The protein below binds the small molecule below.
Small molecule (SMILES): CC(=O)N[C@@H]1[C@@H](O)[C@H](O)[C@@H](CO)O[C@H]1O

Sequence of chain 1.A:
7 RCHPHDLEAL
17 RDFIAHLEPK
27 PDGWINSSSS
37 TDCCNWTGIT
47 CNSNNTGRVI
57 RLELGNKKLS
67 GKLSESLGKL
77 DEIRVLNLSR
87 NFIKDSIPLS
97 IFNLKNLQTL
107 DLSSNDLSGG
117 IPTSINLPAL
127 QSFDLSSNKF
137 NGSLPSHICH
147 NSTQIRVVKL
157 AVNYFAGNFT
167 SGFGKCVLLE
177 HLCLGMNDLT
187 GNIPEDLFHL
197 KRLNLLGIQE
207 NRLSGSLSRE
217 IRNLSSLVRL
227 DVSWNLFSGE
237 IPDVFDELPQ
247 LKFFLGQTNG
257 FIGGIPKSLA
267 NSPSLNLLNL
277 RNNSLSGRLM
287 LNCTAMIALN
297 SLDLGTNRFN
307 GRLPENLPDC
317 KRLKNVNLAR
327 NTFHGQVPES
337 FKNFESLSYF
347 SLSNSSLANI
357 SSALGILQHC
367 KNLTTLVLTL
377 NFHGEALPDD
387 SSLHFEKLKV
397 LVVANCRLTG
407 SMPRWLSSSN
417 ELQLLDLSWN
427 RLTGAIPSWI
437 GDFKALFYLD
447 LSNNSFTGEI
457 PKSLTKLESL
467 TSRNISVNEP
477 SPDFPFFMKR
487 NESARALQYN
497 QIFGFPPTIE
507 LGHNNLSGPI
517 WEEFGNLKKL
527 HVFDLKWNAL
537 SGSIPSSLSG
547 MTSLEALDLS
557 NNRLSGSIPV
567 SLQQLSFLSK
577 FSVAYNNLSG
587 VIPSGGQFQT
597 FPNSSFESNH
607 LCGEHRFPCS

Binding-site contacts:
Ligand atom N2 contacts residue ILE121 of chain 1.A at 4.0 Å.
Ligand atom C2 contacts residue ASN147 of chain 1.A at 2.4 Å.
Ligand atom O3 contacts residue SER120 of chain 1.A at 2.3 Å (h-bond).
Ligand atom O7 contacts residue SER120 of chain 1.A at 3.4 Å.
Ligand atom O5 contacts residue ASN122 of chain 1.A at 3.6 Å.
Ligand atom C2 contacts residue SER120 of chain 1.A at 3.8 Å.
Ligand atom C7 contacts residue ASN147 of chain 1.A at 3.5 Å.
Ligand atom C1 contacts residue HIS146 of chain 1.A at 4.1 Å.
Ligand atom C1 contacts residue ASN122 of chain 1.A at 4.2 Å.
Ligand atom O7 contacts residue ILE121 of chain 1.A at 2.5 Å (h-bond).
Ligand atom O6 contacts residue ASN122 of chain 1.A at 3.5 Å.
Ligand atom C8 contacts residue HIS146 of chain 1.A at 3.8 Å.
Ligand atom O7 contacts residue THR119 of chain 1.A at 3.8 Å.
Ligand atom O5 contacts residue ASN147 of chain 1.A at 2.4 Å (h-bond).
Ligand atom C7 contacts residue SER120 of chain 1.A at 4.2 Å.
Ligand atom C3 contacts residue ASN147 of chain 1.A at 3.7 Å.
Ligand atom C7 contacts residue HIS146 of chain 1.A at 4.3 Å.
Ligand atom C7 contacts residue THR119 of chain 1.A at 4.2 Å.
Ligand atom C1 contacts residue ILE121 of chain 1.A at 3.8 Å (hydrophobic).
Ligand atom O4 contacts residue SER120 of chain 1.A at 3.8 Å.
Ligand atom N2 contacts residue ASN147 of chain 1.A at 2.9 Å (h-bond).
Ligand atom C4 contacts residue ASN147 of chain 1.A at 4.1 Å.
Ligand atom C4 contacts residue SER120 of chain 1.A at 3.5 Å.
Ligand atom O5 contacts residue ILE121 of chain 1.A at 4.4 Å.
Ligand atom C7 contacts residue HIS143 of chain 1.A at 4.1 Å.
Ligand atom O7 contacts residue HIS143 of chain 1.A at 3.9 Å.
Ligand atom C8 contacts residue THR119 of chain 1.A at 4.1 Å.
Ligand atom C2 contacts residue ILE121 of chain 1.A at 3.7 Å (hydrophobic).
Ligand atom N2 contacts residue SER120 of chain 1.A at 4.5 Å.
Ligand atom O7 contacts residue ASN147 of chain 1.A at 3.7 Å.
Ligand atom N2 contacts residue HIS146 of chain 1.A at 3.9 Å.
Ligand atom C3 contacts residue SER120 of chain 1.A at 3.3 Å.
Ligand atom C7 contacts residue ILE121 of chain 1.A at 3.7 Å (hydrophobic).
Ligand atom C1 contacts residue ASN147 of chain 1.A at 1.4 Å.
Ligand atom C8 contacts residue HIS143 of chain 1.A at 3.4 Å.
Ligand atom C5 contacts residue ASN147 of chain 1.A at 3.6 Å.